The small molecule below binds the protein below.
Small molecule (SMILES): CC(C)(C)C#CCc1c[nH]c2ncsc12

Binding-site contacts:
Ligand atom C8 contacts residue LEU146 of chain 1.A at 3.8 Å (hydrophobic).
Ligand atom C15 contacts residue LEU146 of chain 1.A at 4.0 Å (hydrophobic).
Ligand atom N6 contacts residue ALA45 of chain 1.A at 3.4 Å.
Ligand atom C2 contacts residue VAL29 of chain 1.A at 4.2 Å (hydrophobic).
Ligand atom C5 contacts residue CYS95 of chain 1.A at 3.2 Å (hydrophobic).
Ligand atom C14 contacts residue ILE21 of chain 1.A at 4.2 Å (hydrophobic).
Ligand atom C13 contacts residue GLU23 of chain 1.A at 3.5 Å.
Ligand atom C8 contacts residue VAL29 of chain 1.A at 4.2 Å (hydrophobic).
Ligand atom C7 contacts residue LEU146 of chain 1.A at 3.7 Å (hydrophobic).
Ligand atom S1 contacts residue LEU146 of chain 1.A at 3.9 Å.
Ligand atom N4 contacts residue LEU94 of chain 1.A at 3.8 Å.
Ligand atom C7 contacts residue GLU93 of chain 1.A at 3.9 Å.
Ligand atom N4 contacts residue ALA45 of chain 1.A at 3.9 Å.
Ligand atom C13 contacts residue GLY24 of chain 1.A at 4.0 Å.
Ligand atom S1 contacts residue VAL29 of chain 1.A at 4.2 Å.
Ligand atom N4 contacts residue GLU93 of chain 1.A at 4.2 Å.
Ligand atom C10 contacts residue VAL29 of chain 1.A at 3.9 Å (hydrophobic).
Ligand atom N6 contacts residue VAL77 of chain 1.A at 4.1 Å.
Ligand atom C14 contacts residue GLY22 of chain 1.A at 4.1 Å.
Ligand atom C5 contacts residue LEU94 of chain 1.A at 4.1 Å (hydrophobic).
Ligand atom S1 contacts residue ILE21 of chain 1.A at 3.7 Å.
Ligand atom N6 contacts residue LEU146 of chain 1.A at 3.6 Å.
Ligand atom C3 contacts residue LEU146 of chain 1.A at 3.6 Å (hydrophobic).
Ligand atom C9 contacts residue LYS47 of chain 1.A at 3.8 Å.
Ligand atom C13 contacts residue VAL29 of chain 1.A at 3.9 Å (hydrophobic).
Ligand atom C2 contacts residue LEU146 of chain 1.A at 3.7 Å (hydrophobic).
Ligand atom C5 contacts residue ILE21 of chain 1.A at 3.6 Å (hydrophobic).
Ligand atom N6 contacts residue GLU93 of chain 1.A at 2.8 Å (salt-bridge).
Ligand atom N4 contacts residue LEU146 of chain 1.A at 4.2 Å.
Ligand atom C7 contacts residue ALA45 of chain 1.A at 3.8 Å (hydrophobic).
Ligand atom C2 contacts residue ALA45 of chain 1.A at 3.9 Å (hydrophobic).
Ligand atom C9 contacts residue VAL29 of chain 1.A at 3.9 Å (hydrophobic).
Ligand atom C3 contacts residue CYS95 of chain 1.A at 3.9 Å (hydrophobic).
Ligand atom C11 contacts residue VAL29 of chain 1.A at 3.9 Å (hydrophobic).
Ligand atom C3 contacts residue ALA45 of chain 1.A at 3.5 Å (hydrophobic).
Ligand atom C8 contacts residue ALA45 of chain 1.A at 4.1 Å (hydrophobic).
Ligand atom C3 contacts residue GLU93 of chain 1.A at 3.7 Å.
Ligand atom N4 contacts residue CYS95 of chain 1.A at 3.0 Å (h-bond).
Ligand atom C7 contacts residue MET92 of chain 1.A at 3.4 Å (hydrophobic).
Ligand atom N6 contacts residue MET92 of chain 1.A at 4.0 Å.

Sequence of chain 1.A:
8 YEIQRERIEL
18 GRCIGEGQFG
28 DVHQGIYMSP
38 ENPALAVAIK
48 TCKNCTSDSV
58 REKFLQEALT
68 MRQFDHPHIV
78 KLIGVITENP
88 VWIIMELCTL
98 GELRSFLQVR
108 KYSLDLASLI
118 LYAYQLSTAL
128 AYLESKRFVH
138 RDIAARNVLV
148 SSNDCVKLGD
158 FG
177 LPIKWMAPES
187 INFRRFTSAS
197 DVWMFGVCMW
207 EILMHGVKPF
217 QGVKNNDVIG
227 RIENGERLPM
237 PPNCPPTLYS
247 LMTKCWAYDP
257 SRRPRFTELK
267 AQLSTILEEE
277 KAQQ